Binding-site contacts:
Ligand atom O6 contacts residue ASP339 of chain 1.B at 4.4 Å.
Ligand atom O7 contacts residue VAL368 of chain 1.B at 3.6 Å.
Ligand atom O6 contacts residue LYS337 of chain 1.B at 3.2 Å.
Ligand atom C3 contacts residue ASN346 of chain 1.B at 3.8 Å.
Ligand atom C6 contacts residue ASN341 of chain 1.B at 3.4 Å.
Ligand atom O6 contacts residue GLN340 of chain 1.B at 4.2 Å.
Ligand atom O7 contacts residue SER366 of chain 1.B at 3.7 Å.
Ligand atom O6 contacts residue ASN341 of chain 1.B at 3.0 Å (h-bond).
Ligand atom C5 contacts residue ASN341 of chain 1.B at 3.7 Å.
Ligand atom C8 contacts residue ASN346 of chain 1.B at 4.3 Å.
Ligand atom O6 contacts residue ASN346 of chain 1.B at 3.9 Å.
Ligand atom C6 contacts residue LYS337 of chain 1.B at 3.6 Å.
Ligand atom C6 contacts residue ILE345 of chain 1.B at 4.2 Å (hydrophobic).
Ligand atom C5 contacts residue ASN346 of chain 1.B at 3.7 Å.
Ligand atom C8 contacts residue VAL368 of chain 1.B at 3.6 Å (hydrophobic).
Ligand atom C4 contacts residue ASN346 of chain 1.B at 4.2 Å.
Ligand atom C7 contacts residue ASN346 of chain 1.B at 3.1 Å.
Ligand atom C7 contacts residue VAL368 of chain 1.B at 3.8 Å (hydrophobic).
Ligand atom O6 contacts residue ILE345 of chain 1.B at 3.2 Å.
Ligand atom C8 contacts residue LYS337 of chain 1.B at 3.5 Å.
Ligand atom O3 contacts residue VAL368 of chain 1.B at 4.5 Å.
Ligand atom O5 contacts residue ASN346 of chain 1.B at 2.4 Å (h-bond).
Ligand atom C2 contacts residue ASN346 of chain 1.B at 2.5 Å.
Ligand atom C5 contacts residue GLN340 of chain 1.B at 3.9 Å.
Ligand atom O7 contacts residue ASN346 of chain 1.B at 3.0 Å (h-bond).
Ligand atom N2 contacts residue ASN346 of chain 1.B at 2.9 Å (h-bond).
Ligand atom O5 contacts residue GLN340 of chain 1.B at 3.5 Å.
Ligand atom C6 contacts residue ASP339 of chain 1.B at 4.2 Å.
Ligand atom C1 contacts residue ASN346 of chain 1.B at 1.4 Å.
Ligand atom C6 contacts residue GLN340 of chain 1.B at 3.6 Å.

A small-molecule ligand and the protein it binds are described below.
Small molecule (SMILES): CC(=O)N[C@H]1[C@H](O[C@H]2[C@H](O)[C@@H](NC(C)=O)CO[C@@H]2CO)O[C@H](CO)[C@@H](O[C@@H]2O[C@H](CO)[C@@H](O)[C@H](O[C@@H]3O[C@H](CO)[C@@H](O)[C@H](O)[C@@H]3O)[C@@H]2O)[C@@H]1O

Sequence of chain 1.B:
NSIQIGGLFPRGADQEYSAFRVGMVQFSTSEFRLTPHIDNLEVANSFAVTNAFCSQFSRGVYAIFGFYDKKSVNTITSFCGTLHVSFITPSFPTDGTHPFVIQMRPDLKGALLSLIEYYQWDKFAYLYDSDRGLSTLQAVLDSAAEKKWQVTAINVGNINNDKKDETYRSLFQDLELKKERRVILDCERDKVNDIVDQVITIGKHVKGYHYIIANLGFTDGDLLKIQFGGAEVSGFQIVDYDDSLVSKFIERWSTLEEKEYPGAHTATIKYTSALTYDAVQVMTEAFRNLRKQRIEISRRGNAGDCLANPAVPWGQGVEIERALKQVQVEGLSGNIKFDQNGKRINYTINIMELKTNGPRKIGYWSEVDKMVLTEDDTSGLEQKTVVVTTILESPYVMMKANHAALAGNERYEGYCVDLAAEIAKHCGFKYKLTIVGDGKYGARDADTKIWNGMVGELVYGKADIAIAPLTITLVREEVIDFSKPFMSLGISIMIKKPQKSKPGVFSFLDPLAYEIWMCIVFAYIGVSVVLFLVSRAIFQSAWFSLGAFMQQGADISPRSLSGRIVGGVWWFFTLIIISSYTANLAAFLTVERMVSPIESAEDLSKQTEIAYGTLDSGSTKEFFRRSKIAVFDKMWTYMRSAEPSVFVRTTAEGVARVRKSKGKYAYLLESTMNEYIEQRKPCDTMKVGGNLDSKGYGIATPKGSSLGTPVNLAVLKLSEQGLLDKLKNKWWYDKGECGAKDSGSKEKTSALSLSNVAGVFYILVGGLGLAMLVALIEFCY